The small molecule below binds the protein below.
Small molecule (SMILES): CC(=O)N[C@H]1[C@H](O[C@H]2[C@H](O)[C@@H](NC(C)=O)CO[C@@H]2CO)O[C@H](CO)[C@@H](O)[C@@H]1O

Binding-site contacts:
Ligand atom C8 contacts residue SER61 of chain 1.K at 4.0 Å.
Ligand atom C1 contacts residue ASN213 of chain 1.I at 1.4 Å.
Ligand atom N2 contacts residue ASN213 of chain 1.I at 2.9 Å (h-bond).
Ligand atom O7 contacts residue GLN65 of chain 1.K at 4.0 Å.
Ligand atom C5 contacts residue CYS212 of chain 1.I at 4.1 Å (hydrophobic).
Ligand atom C5 contacts residue ARG208 of chain 1.I at 3.7 Å.
Ligand atom O5 contacts residue ARG208 of chain 1.I at 4.5 Å.
Ligand atom O6 contacts residue CYS131 of chain 1.I at 3.4 Å (h-bond).
Ligand atom C8 contacts residue THR133 of chain 1.I at 4.2 Å.
Ligand atom C7 contacts residue ARG208 of chain 1.I at 4.4 Å.
Ligand atom C4 contacts residue ASN213 of chain 1.I at 4.3 Å.
Ligand atom C8 contacts residue ARG208 of chain 1.I at 4.1 Å.
Ligand atom C8 contacts residue CYS131 of chain 1.I at 4.0 Å (hydrophobic).
Ligand atom C3 contacts residue ASN213 of chain 1.I at 3.8 Å.
Ligand atom C8 contacts residue ALA62 of chain 1.K at 3.7 Å (hydrophobic).
Ligand atom C8 contacts residue GLN65 of chain 1.K at 3.7 Å.
Ligand atom O7 contacts residue ASN213 of chain 1.I at 4.3 Å.
Ligand atom C7 contacts residue GLN65 of chain 1.K at 4.4 Å.
Ligand atom O5 contacts residue ASN213 of chain 1.I at 2.4 Å (h-bond).
Ligand atom C7 contacts residue ASN213 of chain 1.I at 3.8 Å.
Ligand atom O6 contacts residue CYS212 of chain 1.I at 2.7 Å (h-bond).
Ligand atom C2 contacts residue ASN213 of chain 1.I at 2.5 Å.
Ligand atom C6 contacts residue CYS212 of chain 1.I at 3.7 Å (hydrophobic).
Ligand atom O6 contacts residue ARG208 of chain 1.I at 2.4 Å (salt-bridge).
Ligand atom C8 contacts residue PHE60 of chain 1.K at 3.3 Å (hydrophobic).
Ligand atom C1 contacts residue CYS212 of chain 1.I at 4.4 Å (hydrophobic).
Ligand atom C6 contacts residue ARG208 of chain 1.I at 3.4 Å.
Ligand atom C5 contacts residue ASN213 of chain 1.I at 3.7 Å.
Ligand atom O5 contacts residue CYS212 of chain 1.I at 3.7 Å.

Sequence of chain 1.I:
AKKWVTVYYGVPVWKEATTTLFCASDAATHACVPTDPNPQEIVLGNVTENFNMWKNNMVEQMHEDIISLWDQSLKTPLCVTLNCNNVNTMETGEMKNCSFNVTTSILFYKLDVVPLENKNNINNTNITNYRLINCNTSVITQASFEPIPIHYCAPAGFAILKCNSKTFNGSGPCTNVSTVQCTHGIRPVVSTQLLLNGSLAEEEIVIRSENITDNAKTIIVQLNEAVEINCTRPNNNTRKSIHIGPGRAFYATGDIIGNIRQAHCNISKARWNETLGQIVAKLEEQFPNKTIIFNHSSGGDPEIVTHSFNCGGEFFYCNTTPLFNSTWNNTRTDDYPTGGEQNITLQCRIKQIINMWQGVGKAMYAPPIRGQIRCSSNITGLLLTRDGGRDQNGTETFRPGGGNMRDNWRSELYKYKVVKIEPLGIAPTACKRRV

Sequence of chain 1.K:
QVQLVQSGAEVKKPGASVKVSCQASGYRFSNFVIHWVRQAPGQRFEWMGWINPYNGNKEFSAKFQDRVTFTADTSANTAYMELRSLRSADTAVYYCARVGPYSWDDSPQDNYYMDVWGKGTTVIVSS